The protein below binds the small molecule below.
Small molecule (SMILES): CC(C)C[C@H](NC(=O)[C@H](C)NC(=O)[C@@H]1CCCN1C(=O)[C@H](Cc1ccc(O)cc1)NC(=O)[C@H](CC(N)=O)NC(=O)CNC(=O)[C@@H]1CCCN1C(=O)[C@H](C)NC(=O)[C@@H](N)Cc1ccccc1)C(=O)O

Sequence of chain 1.A:
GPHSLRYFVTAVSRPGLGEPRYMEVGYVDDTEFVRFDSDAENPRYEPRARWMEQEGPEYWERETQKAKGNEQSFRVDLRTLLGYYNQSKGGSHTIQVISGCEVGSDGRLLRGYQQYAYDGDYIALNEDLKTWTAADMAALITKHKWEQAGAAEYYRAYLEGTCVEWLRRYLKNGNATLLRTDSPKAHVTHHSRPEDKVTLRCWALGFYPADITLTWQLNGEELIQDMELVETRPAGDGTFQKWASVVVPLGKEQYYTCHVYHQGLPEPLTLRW

Binding-site contacts:
Ligand atom O contacts residue ASN70 of chain 1.A at 3.5 Å (h-bond).
Ligand atom CD1 contacts residue GLU63 of chain 1.A at 3.5 Å.
Ligand atom CE2 contacts residue THR163 of chain 1.A at 3.6 Å.
Ligand atom N contacts residue ASP77 of chain 1.A at 2.9 Å (salt-bridge).
Ligand atom CB contacts residue GLU63 of chain 1.A at 3.6 Å.
Ligand atom CD2 contacts residue LYS66 of chain 1.A at 3.5 Å.
Ligand atom CB contacts residue TRP167 of chain 1.A at 3.4 Å (hydrophobic).
Ligand atom N contacts residue TYR171 of chain 1.A at 2.6 Å (h-bond).
Ligand atom CD contacts residue TYR159 of chain 1.A at 3.5 Å (hydrophobic).
Ligand atom CD1 contacts residue ASN70 of chain 1.A at 3.5 Å.
Ligand atom OXT contacts residue THR143 of chain 1.A at 2.7 Å (h-bond).
Ligand atom CD2 contacts residue TRP147 of chain 1.A at 3.4 Å (hydrophobic).
Ligand atom O contacts residue LYS66 of chain 1.A at 2.7 Å (salt-bridge).
Ligand atom CE2 contacts residue LYS66 of chain 1.A at 3.4 Å.
Ligand atom C contacts residue TYR84 of chain 1.A at 3.5 Å (hydrophobic).
Ligand atom N contacts residue LYS66 of chain 1.A at 3.5 Å (salt-bridge).
Ligand atom CD2 contacts residue THR163 of chain 1.A at 3.0 Å.
Ligand atom CG contacts residue TRP147 of chain 1.A at 3.5 Å (hydrophobic).
Ligand atom N contacts residue TYR7 of chain 1.A at 3.4 Å (h-bond).
Ligand atom CB contacts residue TYR7 of chain 1.A at 3.5 Å (hydrophobic).
Ligand atom CE2 contacts residue GLN114 of chain 1.A at 3.5 Å.
Ligand atom CA contacts residue TYR171 of chain 1.A at 3.6 Å (hydrophobic).
Ligand atom CE1 contacts residue GLU63 of chain 1.A at 3.6 Å.
Ligand atom CD1 contacts residue TRP167 of chain 1.A at 3.6 Å (hydrophobic).
Ligand atom C contacts residue TYR7 of chain 1.A at 3.4 Å (hydrophobic).
Ligand atom O contacts residue TRP147 of chain 1.A at 2.9 Å (h-bond).
Ligand atom OXT contacts residue TYR84 of chain 1.A at 2.7 Å (h-bond).
Ligand atom O contacts residue TYR159 of chain 1.A at 2.7 Å (h-bond).
Ligand atom O contacts residue TYR84 of chain 1.A at 3.6 Å (h-bond).
Ligand atom CE1 contacts residue ASN70 of chain 1.A at 3.6 Å.
Ligand atom N contacts residue GLU63 of chain 1.A at 3.0 Å (salt-bridge).
Ligand atom OH contacts residue VAL9 of chain 1.A at 3.5 Å.
Ligand atom N contacts residue TYR7 of chain 1.A at 3.0 Å (h-bond).
Ligand atom CD1 contacts residue LEU81 of chain 1.A at 3.6 Å (hydrophobic).
Ligand atom CB contacts residue TRP147 of chain 1.A at 3.5 Å (hydrophobic).
Ligand atom O contacts residue LYS146 of chain 1.A at 3.2 Å (salt-bridge).
Ligand atom CZ contacts residue ARG62 of chain 1.A at 3.6 Å.
Ligand atom O contacts residue TRP147 of chain 1.A at 3.6 Å.
Ligand atom CA contacts residue ASP77 of chain 1.A at 3.4 Å.
Ligand atom CA contacts residue TYR7 of chain 1.A at 3.6 Å (hydrophobic).